Binding-site contacts:
Ligand atom C5 contacts residue ASN692 of chain 1.A at 3.7 Å.
Ligand atom C7 contacts residue ASN692 of chain 1.A at 3.0 Å.
Ligand atom C8 contacts residue ASN692 of chain 1.A at 4.2 Å.
Ligand atom C2 contacts residue ASN692 of chain 1.A at 2.5 Å.
Ligand atom O5 contacts residue ASN692 of chain 1.A at 2.4 Å (h-bond).
Ligand atom N2 contacts residue ASN692 of chain 1.A at 2.9 Å (h-bond).
Ligand atom C4 contacts residue ASN692 of chain 1.A at 4.2 Å.
Ligand atom C1 contacts residue ASN692 of chain 1.A at 1.4 Å.
Ligand atom O7 contacts residue ASN692 of chain 1.A at 2.8 Å (h-bond).
Ligand atom O5 contacts residue ASP779 of chain 1.B at 4.1 Å.
Ligand atom C3 contacts residue ASN692 of chain 1.A at 3.8 Å.
Ligand atom C8 contacts residue GLY1114 of chain 1.A at 4.4 Å.

Sequence of chain 1.A:
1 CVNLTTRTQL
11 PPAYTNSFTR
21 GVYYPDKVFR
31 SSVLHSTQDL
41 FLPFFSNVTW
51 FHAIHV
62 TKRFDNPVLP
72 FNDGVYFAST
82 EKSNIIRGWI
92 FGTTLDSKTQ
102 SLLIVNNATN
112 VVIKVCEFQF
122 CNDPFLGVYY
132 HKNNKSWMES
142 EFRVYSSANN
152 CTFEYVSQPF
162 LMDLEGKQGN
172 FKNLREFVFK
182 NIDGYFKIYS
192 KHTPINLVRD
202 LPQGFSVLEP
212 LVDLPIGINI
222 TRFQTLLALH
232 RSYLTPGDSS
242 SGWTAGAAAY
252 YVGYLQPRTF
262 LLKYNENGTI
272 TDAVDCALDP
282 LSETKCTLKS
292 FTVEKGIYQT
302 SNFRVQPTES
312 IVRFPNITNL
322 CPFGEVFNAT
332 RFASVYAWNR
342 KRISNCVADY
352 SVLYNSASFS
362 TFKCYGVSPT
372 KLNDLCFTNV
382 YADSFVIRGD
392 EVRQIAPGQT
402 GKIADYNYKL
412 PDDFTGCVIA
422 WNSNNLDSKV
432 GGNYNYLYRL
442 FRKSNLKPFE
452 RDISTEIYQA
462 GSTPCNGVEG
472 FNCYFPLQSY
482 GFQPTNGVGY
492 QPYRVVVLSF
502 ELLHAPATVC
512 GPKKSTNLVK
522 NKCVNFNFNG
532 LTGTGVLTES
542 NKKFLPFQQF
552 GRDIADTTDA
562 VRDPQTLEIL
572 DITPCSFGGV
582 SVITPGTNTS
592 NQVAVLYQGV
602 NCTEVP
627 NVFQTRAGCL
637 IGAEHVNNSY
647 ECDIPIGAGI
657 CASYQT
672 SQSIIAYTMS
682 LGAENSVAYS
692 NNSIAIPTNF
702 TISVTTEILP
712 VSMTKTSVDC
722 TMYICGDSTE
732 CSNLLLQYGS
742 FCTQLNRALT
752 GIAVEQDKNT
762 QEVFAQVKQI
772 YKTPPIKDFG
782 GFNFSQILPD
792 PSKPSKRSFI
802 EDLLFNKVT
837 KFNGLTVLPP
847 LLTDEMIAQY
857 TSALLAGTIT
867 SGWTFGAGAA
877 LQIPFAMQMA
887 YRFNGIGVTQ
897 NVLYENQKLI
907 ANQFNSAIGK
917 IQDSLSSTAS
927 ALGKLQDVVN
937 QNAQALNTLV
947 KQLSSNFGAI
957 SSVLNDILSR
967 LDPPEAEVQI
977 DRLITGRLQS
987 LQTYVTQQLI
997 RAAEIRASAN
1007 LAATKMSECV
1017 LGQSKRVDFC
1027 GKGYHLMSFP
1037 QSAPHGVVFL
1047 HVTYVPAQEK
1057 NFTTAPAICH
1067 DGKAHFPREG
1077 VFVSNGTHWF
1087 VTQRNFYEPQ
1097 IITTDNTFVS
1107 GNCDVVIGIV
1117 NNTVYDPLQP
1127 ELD

Sequence of chain 1.B:
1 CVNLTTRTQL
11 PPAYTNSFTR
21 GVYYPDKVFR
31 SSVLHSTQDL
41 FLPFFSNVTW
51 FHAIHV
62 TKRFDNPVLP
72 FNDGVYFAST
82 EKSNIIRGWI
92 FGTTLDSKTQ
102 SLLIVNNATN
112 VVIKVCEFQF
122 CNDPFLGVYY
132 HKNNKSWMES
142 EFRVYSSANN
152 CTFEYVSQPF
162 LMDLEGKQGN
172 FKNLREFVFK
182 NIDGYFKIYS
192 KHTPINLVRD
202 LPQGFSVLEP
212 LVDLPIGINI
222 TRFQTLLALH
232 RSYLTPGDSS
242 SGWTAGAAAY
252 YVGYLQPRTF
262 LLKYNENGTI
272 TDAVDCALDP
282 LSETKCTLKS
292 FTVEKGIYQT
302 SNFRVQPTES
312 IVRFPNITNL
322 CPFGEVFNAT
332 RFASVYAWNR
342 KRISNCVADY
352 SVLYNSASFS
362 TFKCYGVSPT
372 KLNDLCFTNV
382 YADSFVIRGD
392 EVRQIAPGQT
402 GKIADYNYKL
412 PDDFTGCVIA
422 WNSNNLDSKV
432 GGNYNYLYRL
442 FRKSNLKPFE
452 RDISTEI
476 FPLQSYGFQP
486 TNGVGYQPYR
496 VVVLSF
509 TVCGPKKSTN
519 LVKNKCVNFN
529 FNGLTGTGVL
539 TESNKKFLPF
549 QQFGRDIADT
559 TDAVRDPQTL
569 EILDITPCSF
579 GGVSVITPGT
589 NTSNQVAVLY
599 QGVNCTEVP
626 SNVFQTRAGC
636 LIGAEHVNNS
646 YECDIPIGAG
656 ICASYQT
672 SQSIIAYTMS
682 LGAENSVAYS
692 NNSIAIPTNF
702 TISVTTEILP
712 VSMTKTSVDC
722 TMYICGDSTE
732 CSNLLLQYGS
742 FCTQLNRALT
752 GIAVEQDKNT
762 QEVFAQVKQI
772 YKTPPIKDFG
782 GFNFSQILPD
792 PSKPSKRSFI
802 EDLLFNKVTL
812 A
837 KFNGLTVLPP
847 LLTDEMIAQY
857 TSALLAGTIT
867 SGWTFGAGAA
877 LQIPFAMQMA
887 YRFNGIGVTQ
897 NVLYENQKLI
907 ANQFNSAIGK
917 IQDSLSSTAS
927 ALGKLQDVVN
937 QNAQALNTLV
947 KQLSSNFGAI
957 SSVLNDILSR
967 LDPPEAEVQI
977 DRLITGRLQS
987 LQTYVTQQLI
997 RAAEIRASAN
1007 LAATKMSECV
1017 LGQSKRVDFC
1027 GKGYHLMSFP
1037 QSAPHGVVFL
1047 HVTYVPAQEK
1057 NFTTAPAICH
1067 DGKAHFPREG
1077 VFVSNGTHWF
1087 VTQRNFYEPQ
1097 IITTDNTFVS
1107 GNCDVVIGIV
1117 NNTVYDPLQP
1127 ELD

The protein below binds the small molecule below.
Small molecule (SMILES): CC(=O)N[C@@H]1[C@@H](O)[C@H](O)[C@@H](CO)O[C@H]1O